Sequence of chain 3.D:
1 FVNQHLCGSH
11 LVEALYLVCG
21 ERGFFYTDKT

A small-molecule ligand and the protein it binds are described below.
Small molecule (SMILES): Cc1cccc(O)c1

Sequence of chain 3.B:
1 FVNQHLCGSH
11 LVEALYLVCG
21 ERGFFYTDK

Binding-site contacts:
Ligand atom C3 contacts residue ASP28 of chain 3.B at 3.3 Å.
Ligand atom C1 contacts residue TYR26 of chain 3.B at 4.0 Å (hydrophobic).
Ligand atom C2 contacts residue ASP28 of chain 3.B at 3.5 Å.
Ligand atom C6 contacts residue GLU21 of chain 3.D at 3.0 Å.
Ligand atom O1 contacts residue TYR26 of chain 3.B at 3.4 Å.
Ligand atom O1 contacts residue ASP28 of chain 3.B at 4.3 Å.
Ligand atom C1 contacts residue ASP28 of chain 3.B at 3.8 Å.
Ligand atom O1 contacts residue THR27 of chain 3.B at 3.4 Å.
Ligand atom C5 contacts residue ASP28 of chain 3.B at 3.8 Å.
Ligand atom C7 contacts residue VAL3 of chain 3.A at 3.8 Å (hydrophobic).
Ligand atom C2 contacts residue TYR26 of chain 3.B at 3.8 Å (hydrophobic).
Ligand atom C4 contacts residue ASP28 of chain 3.B at 3.8 Å.
Ligand atom C1 contacts residue THR27 of chain 3.B at 3.8 Å.
Ligand atom O1 contacts residue GLY23 of chain 3.D at 3.6 Å.
Ligand atom C3 contacts residue THR27 of chain 3.B at 4.2 Å.
Ligand atom C2 contacts residue THR27 of chain 3.B at 3.7 Å.
Ligand atom C6 contacts residue ASP28 of chain 3.B at 4.1 Å.
Ligand atom C7 contacts residue ASP28 of chain 3.B at 3.0 Å.
Ligand atom C6 contacts residue GLY20 of chain 3.D at 4.3 Å.
Ligand atom O1 contacts residue GLY20 of chain 3.D at 3.9 Å.
Ligand atom C1 contacts residue GLU21 of chain 3.D at 4.0 Å.
Ligand atom O1 contacts residue GLU21 of chain 3.D at 4.0 Å.
Ligand atom C5 contacts residue GLU21 of chain 3.D at 3.8 Å.

Sequence of chain 3.A:
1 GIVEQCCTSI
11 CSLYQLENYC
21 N